Sequence of chain 1.D:
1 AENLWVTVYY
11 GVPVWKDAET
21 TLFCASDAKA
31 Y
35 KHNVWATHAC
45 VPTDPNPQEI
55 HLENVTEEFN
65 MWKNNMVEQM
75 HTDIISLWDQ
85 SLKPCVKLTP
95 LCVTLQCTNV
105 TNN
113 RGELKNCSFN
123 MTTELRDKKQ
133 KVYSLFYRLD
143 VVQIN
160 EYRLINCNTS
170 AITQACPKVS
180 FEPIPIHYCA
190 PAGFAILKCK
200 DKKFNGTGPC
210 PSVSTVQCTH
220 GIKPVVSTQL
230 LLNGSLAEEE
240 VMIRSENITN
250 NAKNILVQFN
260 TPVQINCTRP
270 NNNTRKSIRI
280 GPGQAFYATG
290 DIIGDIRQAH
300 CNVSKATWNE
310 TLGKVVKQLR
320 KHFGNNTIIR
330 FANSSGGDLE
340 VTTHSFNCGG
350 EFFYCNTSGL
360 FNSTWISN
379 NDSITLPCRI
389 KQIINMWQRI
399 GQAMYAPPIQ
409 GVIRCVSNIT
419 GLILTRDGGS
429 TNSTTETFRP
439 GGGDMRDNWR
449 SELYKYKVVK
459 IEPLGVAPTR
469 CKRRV

Binding-site contacts:
Ligand atom C4 contacts residue ASN246 of chain 1.D at 4.2 Å.
Ligand atom O6 contacts residue THR248 of chain 1.D at 4.2 Å.
Ligand atom C2 contacts residue ASN246 of chain 1.D at 2.5 Å.
Ligand atom C8 contacts residue ASN246 of chain 1.D at 3.3 Å.
Ligand atom O5 contacts residue ASN246 of chain 1.D at 2.4 Å (h-bond).
Ligand atom O5 contacts residue ASN249 of chain 1.D at 3.4 Å.
Ligand atom C2 contacts residue THR248 of chain 1.D at 4.4 Å.
Ligand atom C7 contacts residue ASN246 of chain 1.D at 3.6 Å.
Ligand atom C5 contacts residue ASN246 of chain 1.D at 3.7 Å.
Ligand atom C5 contacts residue THR248 of chain 1.D at 3.9 Å.
Ligand atom C1 contacts residue ASN246 of chain 1.D at 1.4 Å.
Ligand atom O7 contacts residue ASN246 of chain 1.D at 4.3 Å.
Ligand atom C1 contacts residue THR248 of chain 1.D at 3.3 Å.
Ligand atom O6 contacts residue ASN249 of chain 1.D at 3.4 Å.
Ligand atom N2 contacts residue ASN246 of chain 1.D at 2.9 Å (h-bond).
Ligand atom C3 contacts residue ASN246 of chain 1.D at 3.8 Å.
Ligand atom C8 contacts residue THR248 of chain 1.D at 3.5 Å.
Ligand atom C6 contacts residue THR248 of chain 1.D at 4.2 Å.
Ligand atom C1 contacts residue ASN249 of chain 1.D at 3.9 Å.
Ligand atom O5 contacts residue THR248 of chain 1.D at 3.7 Å.

The protein below binds the small molecule below.
Small molecule (SMILES): CC(=O)N[C@@H]1[C@@H](O)[C@H](O)[C@@H](CO)O[C@H]1O